A small-molecule ligand and the protein it binds are described below.
Small molecule (SMILES): CC(=O)N[C@H]1[C@H](O[C@H]2[C@H](O)[C@@H](NC(C)=O)CO[C@@H]2CO)O[C@H](CO)[C@@H](O[C@@H]2O[C@H](CO)[C@@H](O)[C@H](O)[C@@H]2O)[C@@H]1O

Sequence of chain 1.B:
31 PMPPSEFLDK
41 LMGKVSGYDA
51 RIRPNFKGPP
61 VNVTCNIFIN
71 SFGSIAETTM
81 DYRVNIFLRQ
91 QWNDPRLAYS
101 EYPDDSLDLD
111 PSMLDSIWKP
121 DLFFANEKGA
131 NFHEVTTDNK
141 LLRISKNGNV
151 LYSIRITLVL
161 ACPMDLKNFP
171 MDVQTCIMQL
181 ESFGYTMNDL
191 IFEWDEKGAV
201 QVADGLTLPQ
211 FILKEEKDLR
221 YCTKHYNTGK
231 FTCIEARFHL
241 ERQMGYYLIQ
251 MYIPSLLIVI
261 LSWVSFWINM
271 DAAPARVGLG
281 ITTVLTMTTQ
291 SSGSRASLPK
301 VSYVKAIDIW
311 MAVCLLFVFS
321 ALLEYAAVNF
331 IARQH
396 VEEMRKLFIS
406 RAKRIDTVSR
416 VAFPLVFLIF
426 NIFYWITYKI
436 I

Binding-site contacts:
Ligand atom C4 contacts residue ASN62 of chain 1.B at 4.3 Å.
Ligand atom C8 contacts residue PRO60 of chain 1.B at 3.5 Å (hydrophobic).
Ligand atom O3 contacts residue PRO59 of chain 1.B at 3.9 Å.
Ligand atom C3 contacts residue ASN62 of chain 1.B at 3.8 Å.
Ligand atom C3 contacts residue PRO59 of chain 1.B at 4.3 Å (hydrophobic).
Ligand atom C2 contacts residue ASN62 of chain 1.B at 2.5 Å.
Ligand atom C1 contacts residue ASN62 of chain 1.B at 1.4 Å.
Ligand atom C8 contacts residue PRO59 of chain 1.B at 3.9 Å (hydrophobic).
Ligand atom C1 contacts residue PRO60 of chain 1.B at 4.1 Å (hydrophobic).
Ligand atom C7 contacts residue PRO60 of chain 1.B at 3.8 Å (hydrophobic).
Ligand atom C8 contacts residue ASN55 of chain 1.B at 3.4 Å.
Ligand atom C7 contacts residue ASN62 of chain 1.B at 3.2 Å.
Ligand atom C7 contacts residue PRO59 of chain 1.B at 4.4 Å (hydrophobic).
Ligand atom C2 contacts residue PRO60 of chain 1.B at 4.3 Å (hydrophobic).
Ligand atom N2 contacts residue PRO60 of chain 1.B at 3.4 Å (h-bond).
Ligand atom C5 contacts residue ASN62 of chain 1.B at 3.7 Å.
Ligand atom O5 contacts residue ASN62 of chain 1.B at 2.4 Å (h-bond).
Ligand atom O7 contacts residue ASN62 of chain 1.B at 3.2 Å (h-bond).
Ligand atom N2 contacts residue PRO59 of chain 1.B at 3.8 Å.
Ligand atom N2 contacts residue ASN62 of chain 1.B at 2.9 Å (h-bond).
Ligand atom C8 contacts residue ASN62 of chain 1.B at 4.4 Å.